The small molecule below binds the protein below.
Small molecule (SMILES): N#Cc1cc(-c2ccc3c(c2)Oc2ccccc2C=C3C(=O)NCCN2CCOCC2)ccc1O

Binding-site contacts:
Ligand atom C6 contacts residue PRO95 of chain 1.C at 3.7 Å (hydrophobic).
Ligand atom C24 contacts residue M3D1 of chain 1.Z at 3.7 Å.
Ligand atom C5 contacts residue PRO95 of chain 1.C at 3.6 Å (hydrophobic).
Ligand atom N3 contacts residue TRP55 of chain 1.C at 3.5 Å (h-bond).
Ligand atom C22 contacts residue M3D1 of chain 1.Z at 3.8 Å.
Ligand atom C18 contacts residue TYR94 of chain 1.C at 3.5 Å (hydrophobic).
Ligand atom C17 contacts residue TYR94 of chain 1.C at 3.3 Å (hydrophobic).
Ligand atom C3 contacts residue TYR94 of chain 1.C at 3.8 Å (hydrophobic).
Ligand atom C14 contacts residue M3D1 of chain 1.Z at 3.8 Å.
Ligand atom C26 contacts residue VAL57 of chain 1.C at 4.0 Å (hydrophobic).
Ligand atom C18 contacts residue ILE194 of chain 1.C at 4.0 Å (hydrophobic).
Ligand atom C20 contacts residue HIS241 of chain 1.C at 3.9 Å.
Ligand atom C28 contacts residue SER132 of chain 1.C at 3.5 Å.
Ligand atom O3 contacts residue SER132 of chain 1.C at 2.7 Å (h-bond).
Ligand atom N1 contacts residue M3D1 of chain 1.Z at 3.9 Å.
Ligand atom C28 contacts residue HIS241 of chain 1.C at 3.7 Å.
Ligand atom C13 contacts residue TYR94 of chain 1.C at 3.9 Å (hydrophobic).
Ligand atom N3 contacts residue HIS241 of chain 1.C at 3.7 Å.
Ligand atom C8 contacts residue PRO160 of chain 1.C at 3.5 Å (hydrophobic).
Ligand atom C12 contacts residue TYR94 of chain 1.C at 3.8 Å (hydrophobic).
Ligand atom C8 contacts residue TYR94 of chain 1.C at 3.5 Å (hydrophobic).
Ligand atom C13 contacts residue M3D1 of chain 1.Z at 3.6 Å.
Ligand atom C21 contacts residue TRP55 of chain 1.C at 3.5 Å (hydrophobic).
Ligand atom C13 contacts residue TRP55 of chain 1.C at 3.5 Å (hydrophobic).
Ligand atom C19 contacts residue HIS241 of chain 1.C at 3.5 Å.
Ligand atom C20 contacts residue SER132 of chain 1.C at 4.0 Å.
Ligand atom O3 contacts residue ALA158 of chain 1.C at 4.0 Å.
Ligand atom C14 contacts residue TYR94 of chain 1.C at 3.6 Å (hydrophobic).
Ligand atom C28 contacts residue LYS238 of chain 1.C at 3.8 Å.
Ligand atom C16 contacts residue TYR94 of chain 1.C at 3.8 Å (hydrophobic).
Ligand atom C19 contacts residue SER132 of chain 1.C at 3.6 Å.
Ligand atom C9 contacts residue TYR94 of chain 1.C at 3.7 Å (hydrophobic).
Ligand atom C7 contacts residue TYR94 of chain 1.C at 3.7 Å (hydrophobic).
Ligand atom C11 contacts residue TYR94 of chain 1.C at 3.9 Å (hydrophobic).
Ligand atom C27 contacts residue VAL57 of chain 1.C at 3.9 Å (hydrophobic).
Ligand atom C23 contacts residue M3D1 of chain 1.Z at 3.6 Å.
Ligand atom N3 contacts residue LYS238 of chain 1.C at 3.0 Å (salt-bridge).
Ligand atom C1 contacts residue HIS93 of chain 1.C at 4.0 Å.
Ligand atom O3 contacts residue HIS241 of chain 1.C at 2.7 Å (h-bond).
Ligand atom N3 contacts residue SER132 of chain 1.C at 3.5 Å (h-bond).

Sequence of chain 1.C:
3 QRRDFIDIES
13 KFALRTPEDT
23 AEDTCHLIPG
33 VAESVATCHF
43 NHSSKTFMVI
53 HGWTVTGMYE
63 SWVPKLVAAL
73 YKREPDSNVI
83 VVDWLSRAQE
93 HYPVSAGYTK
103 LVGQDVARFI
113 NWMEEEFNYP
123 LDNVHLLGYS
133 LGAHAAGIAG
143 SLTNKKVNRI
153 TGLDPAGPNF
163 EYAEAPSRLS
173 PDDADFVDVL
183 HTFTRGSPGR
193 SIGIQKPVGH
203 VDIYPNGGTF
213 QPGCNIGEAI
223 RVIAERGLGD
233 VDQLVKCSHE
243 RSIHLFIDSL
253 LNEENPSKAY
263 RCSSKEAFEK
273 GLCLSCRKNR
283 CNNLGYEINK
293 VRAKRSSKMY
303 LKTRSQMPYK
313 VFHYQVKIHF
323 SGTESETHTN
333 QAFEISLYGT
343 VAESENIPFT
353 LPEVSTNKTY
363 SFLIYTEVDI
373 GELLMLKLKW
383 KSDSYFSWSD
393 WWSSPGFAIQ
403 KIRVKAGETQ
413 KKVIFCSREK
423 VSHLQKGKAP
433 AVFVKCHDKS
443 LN